Sequence of chain 1.A:
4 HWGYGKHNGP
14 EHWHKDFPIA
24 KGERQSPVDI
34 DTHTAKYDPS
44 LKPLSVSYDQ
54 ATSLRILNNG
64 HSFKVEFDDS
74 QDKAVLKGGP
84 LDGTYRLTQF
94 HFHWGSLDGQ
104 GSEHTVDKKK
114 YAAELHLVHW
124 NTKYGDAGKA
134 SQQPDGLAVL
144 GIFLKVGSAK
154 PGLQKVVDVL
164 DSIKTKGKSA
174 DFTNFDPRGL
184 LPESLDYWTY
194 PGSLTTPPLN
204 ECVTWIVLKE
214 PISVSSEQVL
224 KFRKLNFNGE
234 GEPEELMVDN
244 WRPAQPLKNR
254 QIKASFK

Binding-site contacts:
Ligand atom N10 contacts residue HIS94 of chain 1.A at 3.3 Å (h-bond).
Ligand atom F12 contacts residue THR199 of chain 1.A at 3.2 Å.
Ligand atom C18 contacts residue PRO200 of chain 1.A at 3.4 Å (hydrophobic).
Ligand atom O17 contacts residue ASN62 of chain 1.A at 3.0 Å (h-bond).
Ligand atom C24 contacts residue SER134 of chain 1.A at 3.8 Å.
Ligand atom S7 contacts residue HIS94 of chain 1.A at 3.8 Å.
Ligand atom C18 contacts residue THR199 of chain 1.A at 3.8 Å.
Ligand atom O8 contacts residue THR198 of chain 1.A at 3.0 Å (h-bond).
Ligand atom O9 contacts residue VAL121 of chain 1.A at 3.7 Å.
Ligand atom N19 contacts residue GLN92 of chain 1.A at 3.5 Å (h-bond).
Ligand atom O8 contacts residue LEU197 of chain 1.A at 3.2 Å.
Ligand atom O16 contacts residue GLN92 of chain 1.A at 3.7 Å.
Ligand atom O17 contacts residue LYS67 of chain 1.A at 3.3 Å.
Ligand atom F20 contacts residue VAL121 of chain 1.A at 3.6 Å.
Ligand atom C4 contacts residue HIS94 of chain 1.A at 3.4 Å.
Ligand atom F12 contacts residue ZN1 of chain 1.B at 3.1 Å.
Ligand atom C5 contacts residue HIS94 of chain 1.A at 3.8 Å.
Ligand atom C6 contacts residue GLN92 of chain 1.A at 3.7 Å.
Ligand atom C2 contacts residue THR199 of chain 1.A at 3.3 Å.
Ligand atom C3 contacts residue HIS94 of chain 1.A at 3.4 Å.
Ligand atom S7 contacts residue ZN1 of chain 1.B at 3.1 Å.
Ligand atom F13 contacts residue THR199 of chain 1.A at 3.4 Å.
Ligand atom O21 contacts residue THR199 of chain 1.A at 2.7 Å (h-bond).
Ligand atom N10 contacts residue ZN1 of chain 1.B at 1.9 Å.
Ligand atom F20 contacts residue LEU197 of chain 1.A at 3.4 Å.
Ligand atom N10 contacts residue HIS119 of chain 1.A at 3.2 Å (h-bond).
Ligand atom C24 contacts residue ALA130 of chain 1.A at 3.5 Å (hydrophobic).
Ligand atom C3 contacts residue ZN1 of chain 1.B at 3.7 Å.
Ligand atom O9 contacts residue HIS94 of chain 1.A at 3.2 Å.
Ligand atom O9 contacts residue ZN1 of chain 1.B at 3.3 Å.
Ligand atom F12 contacts residue THR198 of chain 1.A at 3.8 Å.
Ligand atom C28 contacts residue LEU197 of chain 1.A at 3.7 Å (hydrophobic).
Ligand atom N10 contacts residue THR198 of chain 1.A at 2.9 Å (h-bond).
Ligand atom N10 contacts residue HIS96 of chain 1.A at 3.4 Å (h-bond).
Ligand atom F12 contacts residue HIS94 of chain 1.A at 3.2 Å.
Ligand atom O21 contacts residue PRO200 of chain 1.A at 2.8 Å (h-bond).
Ligand atom O16 contacts residue LYS67 of chain 1.A at 3.1 Å (salt-bridge).
Ligand atom C4 contacts residue ZN1 of chain 1.B at 3.7 Å.
Ligand atom C3 contacts residue THR199 of chain 1.A at 3.3 Å.
Ligand atom F12 contacts residue HIS96 of chain 1.A at 3.4 Å.

The protein below binds the small molecule below.
Small molecule (SMILES): NS(=O)(=O)c1c(F)c(F)c(S(=O)(=O)CCO)c(NC2CCCCCCC2)c1F